This protein binds this small molecule.
Small molecule (SMILES): CC(=O)N[C@H]1[C@H](O[C@H]2[C@H](O)[C@@H](NC(C)=O)CO[C@@H]2CO)O[C@H](CO)[C@@H](O)[C@@H]1O

Binding-site contacts:
Ligand atom N2 contacts residue ASN390 of chain 2.A at 2.8 Å (h-bond).
Ligand atom C1 contacts residue NAG1 of chain 2.U at 4.4 Å.
Ligand atom O5 contacts residue SER392 of chain 2.A at 3.4 Å (h-bond).
Ligand atom C4 contacts residue ASN390 of chain 2.A at 4.2 Å.
Ligand atom C6 contacts residue NAG1 of chain 2.V at 4.0 Å.
Ligand atom O5 contacts residue NAG1 of chain 2.U at 4.4 Å.
Ligand atom O6 contacts residue NAG1 of chain 2.V at 4.3 Å.
Ligand atom C5 contacts residue SER392 of chain 2.A at 3.5 Å.
Ligand atom O7 contacts residue NAG1 of chain 2.U at 4.4 Å.
Ligand atom O3 contacts residue NAG1 of chain 2.U at 3.9 Å.
Ligand atom C5 contacts residue NAG1 of chain 2.V at 4.5 Å.
Ligand atom C7 contacts residue NAG1 of chain 2.U at 3.7 Å.
Ligand atom C2 contacts residue ASN390 of chain 2.A at 2.4 Å.
Ligand atom N2 contacts residue NAG1 of chain 2.U at 3.0 Å (h-bond).
Ligand atom O5 contacts residue ASN390 of chain 2.A at 2.4 Å (h-bond).
Ligand atom C7 contacts residue ASN390 of chain 2.A at 3.3 Å.
Ligand atom O6 contacts residue NAG1 of chain 2.U at 4.4 Å.
Ligand atom O7 contacts residue NAG1 of chain 2.V at 4.4 Å.
Ligand atom C1 contacts residue SER392 of chain 2.A at 3.4 Å.
Ligand atom C6 contacts residue SER392 of chain 2.A at 4.1 Å.
Ligand atom C3 contacts residue NAG1 of chain 2.U at 3.8 Å.
Ligand atom C6 contacts residue NAG1 of chain 2.U at 4.2 Å.
Ligand atom C8 contacts residue ASN390 of chain 2.A at 4.4 Å.
Ligand atom C2 contacts residue NAG1 of chain 2.U at 3.9 Å.
Ligand atom C1 contacts residue ASN390 of chain 2.A at 1.4 Å.
Ligand atom C5 contacts residue ASN390 of chain 2.A at 3.6 Å.
Ligand atom C3 contacts residue ASN390 of chain 2.A at 3.6 Å.
Ligand atom O6 contacts residue SER392 of chain 2.A at 4.2 Å.
Ligand atom C8 contacts residue NAG1 of chain 2.V at 3.8 Å.
Ligand atom O7 contacts residue ASN390 of chain 2.A at 3.5 Å (h-bond).
Ligand atom C8 contacts residue NAG1 of chain 2.U at 3.5 Å.

Sequence of chain 2.A:
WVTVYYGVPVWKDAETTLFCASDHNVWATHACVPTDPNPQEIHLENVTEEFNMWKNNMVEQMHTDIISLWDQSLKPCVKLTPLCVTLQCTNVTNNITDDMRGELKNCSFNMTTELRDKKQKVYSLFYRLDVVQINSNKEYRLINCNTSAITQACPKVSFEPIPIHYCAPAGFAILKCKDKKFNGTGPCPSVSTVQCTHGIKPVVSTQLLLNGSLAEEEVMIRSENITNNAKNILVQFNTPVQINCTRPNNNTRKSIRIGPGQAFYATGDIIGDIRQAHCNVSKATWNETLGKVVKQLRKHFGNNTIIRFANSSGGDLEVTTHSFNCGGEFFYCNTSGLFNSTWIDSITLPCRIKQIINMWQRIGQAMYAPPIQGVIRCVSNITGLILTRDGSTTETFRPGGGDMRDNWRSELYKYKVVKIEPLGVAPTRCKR